Binding-site contacts:
Ligand atom C31 contacts residue LEU223 of chain 2.A at 3.5 Å (hydrophobic).
Ligand atom C7 contacts residue ASN47 of chain 2.A at 3.0 Å.
Ligand atom C11 contacts residue ASP220 of chain 2.A at 3.7 Å.
Ligand atom O43 contacts residue ASP220 of chain 2.A at 3.9 Å.
Ligand atom O8 contacts residue ASN47 of chain 2.A at 3.7 Å.
Ligand atom O8 contacts residue ASP220 of chain 2.A at 4.0 Å.
Ligand atom O43 contacts residue LYS219 of chain 2.A at 4.0 Å.
Ligand atom C38 contacts residue LYS127 of chain 2.A at 3.4 Å.
Ligand atom C9 contacts residue ASP220 of chain 2.A at 3.8 Å.
Ligand atom C3 contacts residue ASN47 of chain 2.A at 3.5 Å.
Ligand atom C18 contacts residue ASP220 of chain 2.A at 3.7 Å.
Ligand atom C10 contacts residue MET11 of chain 2.B at 3.7 Å (hydrophobic).
Ligand atom O29 contacts residue ASP220 of chain 2.A at 3.2 Å (salt-bridge).
Ligand atom O37 contacts residue LEU223 of chain 2.A at 4.0 Å.
Ligand atom C36 contacts residue LEU223 of chain 2.A at 3.5 Å (hydrophobic).
Ligand atom C17 contacts residue LEU223 of chain 2.A at 3.9 Å (hydrophobic).
Ligand atom O16 contacts residue ASP220 of chain 2.A at 2.9 Å (salt-bridge).
Ligand atom O22 contacts residue ASN47 of chain 2.A at 2.7 Å (h-bond).
Ligand atom C25 contacts residue PRO172 of chain 2.A at 3.6 Å (hydrophobic).
Ligand atom C38 contacts residue PHE124 of chain 2.A at 3.8 Å (hydrophobic).
Ligand atom C46 contacts residue VAL51 of chain 2.A at 3.9 Å (hydrophobic).
Ligand atom C14 contacts residue ASN47 of chain 2.A at 3.0 Å.
Ligand atom C23 contacts residue PHE124 of chain 2.A at 3.9 Å (hydrophobic).
Ligand atom C46 contacts residue LEU48 of chain 2.A at 4.0 Å (hydrophobic).
Ligand atom O32 contacts residue LYS127 of chain 2.A at 2.7 Å (salt-bridge).
Ligand atom C20 contacts residue LYS127 of chain 2.A at 3.8 Å.
Ligand atom C47 contacts residue ASN47 of chain 2.A at 3.5 Å.
Ligand atom C23 contacts residue ASN47 of chain 2.A at 3.9 Å.
Ligand atom O13 contacts residue VAL51 of chain 2.A at 3.7 Å.
Ligand atom C27 contacts residue PHE124 of chain 2.A at 3.6 Å (hydrophobic).
Ligand atom O24 contacts residue LEU223 of chain 2.A at 3.6 Å.
Ligand atom O24 contacts residue ASP220 of chain 2.A at 3.4 Å.
Ligand atom C18 contacts residue ILE224 of chain 2.A at 3.7 Å (hydrophobic).
Ligand atom C27 contacts residue LYS127 of chain 2.A at 3.6 Å.
Ligand atom C7 contacts residue VAL51 of chain 2.A at 3.8 Å (hydrophobic).
Ligand atom C6 contacts residue VAL51 of chain 2.A at 3.9 Å (hydrophobic).
Ligand atom C18 contacts residue MET11 of chain 2.B at 3.9 Å (hydrophobic).
Ligand atom C36 contacts residue ASP220 of chain 2.A at 4.0 Å.
Ligand atom O16 contacts residue PRO172 of chain 2.A at 3.6 Å.
Ligand atom C26 contacts residue LYS127 of chain 2.A at 3.9 Å.

Sequence of chain 2.B:
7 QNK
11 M

This protein binds this small molecule.
Small molecule (SMILES): C=CC(C)(C)OC[C@H]1O[C@H](O[C@@H]2C3=C([C@H](C)COC(C)=O)C[C@H](O)[C@]3(C)/C=C3/[C@@H](COC)CC[C@H]3[C@@H](C)[C@H]2O)[C@H](O)[C@@H](OC(C)=O)[C@@H]1O

Sequence of chain 2.A:
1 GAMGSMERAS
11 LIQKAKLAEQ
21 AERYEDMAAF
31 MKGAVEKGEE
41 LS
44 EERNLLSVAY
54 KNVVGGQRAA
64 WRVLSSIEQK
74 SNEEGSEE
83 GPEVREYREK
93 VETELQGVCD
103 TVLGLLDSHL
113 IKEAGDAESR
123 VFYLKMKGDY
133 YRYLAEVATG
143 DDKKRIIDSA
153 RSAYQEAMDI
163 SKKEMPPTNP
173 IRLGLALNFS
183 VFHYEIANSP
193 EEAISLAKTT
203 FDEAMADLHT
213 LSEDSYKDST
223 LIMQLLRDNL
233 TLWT